Binding-site contacts:
Ligand atom O5 contacts residue THR373 of chain 1.C at 3.1 Å (h-bond).
Ligand atom O4 contacts residue HIS291 of chain 1.C at 4.4 Å.
Ligand atom O5 contacts residue ASN293 of chain 1.C at 2.3 Å (h-bond).
Ligand atom C8 contacts residue HIS291 of chain 1.C at 4.3 Å.
Ligand atom C5 contacts residue THR371 of chain 1.C at 4.0 Å.
Ligand atom C5 contacts residue ASN293 of chain 1.C at 3.6 Å.
Ligand atom C6 contacts residue THR373 of chain 1.C at 3.2 Å.
Ligand atom C3 contacts residue ASN293 of chain 1.C at 3.9 Å.
Ligand atom O6 contacts residue THR373 of chain 1.C at 3.5 Å (h-bond).
Ligand atom C7 contacts residue HIS291 of chain 1.C at 4.1 Å.
Ligand atom C5 contacts residue THR373 of chain 1.C at 3.3 Å.
Ligand atom C6 contacts residue THR371 of chain 1.C at 3.8 Å.
Ligand atom C1 contacts residue THR371 of chain 1.C at 4.0 Å.
Ligand atom C2 contacts residue HIS291 of chain 1.C at 3.5 Å.
Ligand atom O6 contacts residue THR371 of chain 1.C at 2.9 Å (h-bond).
Ligand atom O5 contacts residue THR371 of chain 1.C at 3.0 Å (h-bond).
Ligand atom C5 contacts residue HIS291 of chain 1.C at 4.3 Å.
Ligand atom N2 contacts residue ASN293 of chain 1.C at 3.1 Å (h-bond).
Ligand atom C1 contacts residue THR373 of chain 1.C at 3.9 Å.
Ligand atom C8 contacts residue THR259 of chain 1.C at 3.8 Å.
Ligand atom C4 contacts residue HIS291 of chain 1.C at 4.4 Å.
Ligand atom C3 contacts residue HIS291 of chain 1.C at 3.6 Å.
Ligand atom O5 contacts residue HIS291 of chain 1.C at 4.4 Å.
Ligand atom C2 contacts residue ASN293 of chain 1.C at 2.5 Å.
Ligand atom C4 contacts residue ASN293 of chain 1.C at 4.3 Å.
Ligand atom C7 contacts residue ASN293 of chain 1.C at 4.2 Å.
Ligand atom C8 contacts residue NAG1 of chain 1.HB at 4.0 Å.
Ligand atom N2 contacts residue HIS291 of chain 1.C at 3.1 Å (h-bond).
Ligand atom C1 contacts residue HIS291 of chain 1.C at 3.4 Å.
Ligand atom C1 contacts residue ASN293 of chain 1.C at 1.5 Å.

Sequence of chain 1.C:
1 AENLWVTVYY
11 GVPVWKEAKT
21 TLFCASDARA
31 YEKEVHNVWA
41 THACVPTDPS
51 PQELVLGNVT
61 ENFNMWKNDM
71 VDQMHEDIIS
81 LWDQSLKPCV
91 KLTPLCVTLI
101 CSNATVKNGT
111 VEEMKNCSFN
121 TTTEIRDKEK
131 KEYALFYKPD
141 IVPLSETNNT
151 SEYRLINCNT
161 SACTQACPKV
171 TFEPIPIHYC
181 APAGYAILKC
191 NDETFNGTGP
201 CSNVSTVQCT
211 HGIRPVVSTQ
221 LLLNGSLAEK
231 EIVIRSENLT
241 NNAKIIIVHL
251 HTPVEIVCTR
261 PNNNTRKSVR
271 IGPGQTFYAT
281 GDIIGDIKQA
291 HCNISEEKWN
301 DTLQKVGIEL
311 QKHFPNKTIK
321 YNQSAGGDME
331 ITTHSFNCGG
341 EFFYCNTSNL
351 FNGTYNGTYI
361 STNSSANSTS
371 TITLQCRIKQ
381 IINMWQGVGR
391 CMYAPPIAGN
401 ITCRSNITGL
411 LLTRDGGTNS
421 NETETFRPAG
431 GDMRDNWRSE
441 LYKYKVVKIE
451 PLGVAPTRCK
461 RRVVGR

A protein and the small-molecule ligand that binds it are described below.
Small molecule (SMILES): CC(=O)N[C@H]1[C@H](O[C@H]2[C@H](O)[C@@H](NC(C)=O)CO[C@@H]2CO)O[C@H](CO)[C@@H](O[C@@H]2O[C@H](CO)[C@@H](O)[C@H](O)[C@@H]2O)[C@@H]1O